This small molecule binds to this protein.
Small molecule (SMILES): CC(=O)N[C@@H]1[C@@H](O)[C@H](O[C@@H]2O[C@H](CO)[C@H](O)[C@H](O[C@]3(C(=O)O)C[C@H](O)[C@@H](NC(C)=O)[C@H]([C@H](O)[C@H](O)CO)O3)[C@H]2O)[C@@H](CO)O[C@H]1O

Sequence of chain 1.A:
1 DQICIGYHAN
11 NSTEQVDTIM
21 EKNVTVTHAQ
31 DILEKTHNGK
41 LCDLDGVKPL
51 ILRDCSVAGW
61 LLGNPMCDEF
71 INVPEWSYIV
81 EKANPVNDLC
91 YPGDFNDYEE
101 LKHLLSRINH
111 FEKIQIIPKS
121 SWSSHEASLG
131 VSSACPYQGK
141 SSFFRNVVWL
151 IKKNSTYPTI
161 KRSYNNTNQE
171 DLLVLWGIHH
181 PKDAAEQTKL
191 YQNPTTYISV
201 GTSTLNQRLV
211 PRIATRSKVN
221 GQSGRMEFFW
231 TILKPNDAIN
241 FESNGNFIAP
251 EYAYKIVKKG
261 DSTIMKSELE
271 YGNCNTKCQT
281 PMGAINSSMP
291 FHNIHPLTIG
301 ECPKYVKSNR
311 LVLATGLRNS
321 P

Binding-site contacts:
Ligand atom C5 contacts residue VAL131 of chain 1.A at 3.8 Å (hydrophobic).
Ligand atom O1B contacts residue SER132 of chain 1.A at 2.8 Å (h-bond).
Ligand atom C4 contacts residue VAL131 of chain 1.A at 3.5 Å (hydrophobic).
Ligand atom C2 contacts residue LYS218 of chain 1.A at 3.9 Å.
Ligand atom O9 contacts residue TYR91 of chain 1.A at 3.0 Å (h-bond).
Ligand atom C8 contacts residue LYS218 of chain 1.A at 3.5 Å.
Ligand atom O1 contacts residue LYS218 of chain 1.A at 3.7 Å.
Ligand atom O1A contacts residue SER133 of chain 1.A at 2.9 Å (h-bond).
Ligand atom C1 contacts residue SER133 of chain 1.A at 3.7 Å.
Ligand atom O1B contacts residue GLN222 of chain 1.A at 3.2 Å (h-bond).
Ligand atom C9 contacts residue TYR91 of chain 1.A at 3.4 Å (hydrophobic).
Ligand atom O8 contacts residue TYR91 of chain 1.A at 3.1 Å (h-bond).
Ligand atom O4 contacts residue SER133 of chain 1.A at 3.9 Å.
Ligand atom O6 contacts residue GLY221 of chain 1.A at 2.7 Å (h-bond).
Ligand atom O1B contacts residue SER133 of chain 1.A at 3.7 Å.
Ligand atom O9 contacts residue HIS179 of chain 1.A at 3.5 Å (h-bond).
Ligand atom C7 contacts residue TRP149 of chain 1.A at 3.8 Å (hydrophobic).
Ligand atom C9 contacts residue HIS179 of chain 1.A at 3.5 Å.
Ligand atom C1 contacts residue SER132 of chain 1.A at 3.8 Å.
Ligand atom O9 contacts residue GLU186 of chain 1.A at 2.7 Å (salt-bridge).
Ligand atom C10 contacts residue TRP149 of chain 1.A at 3.9 Å (hydrophobic).
Ligand atom C11 contacts residue ILE151 of chain 1.A at 3.9 Å (hydrophobic).
Ligand atom O8 contacts residue GLN222 of chain 1.A at 3.1 Å (h-bond).
Ligand atom C4 contacts residue GLN222 of chain 1.A at 3.9 Å.
Ligand atom C6 contacts residue GLY221 of chain 1.A at 3.2 Å.
Ligand atom O5 contacts residue LYS218 of chain 1.A at 3.9 Å.
Ligand atom C8 contacts residue TYR91 of chain 1.A at 3.9 Å (hydrophobic).
Ligand atom O7 contacts residue LEU190 of chain 1.A at 3.7 Å.
Ligand atom C6 contacts residue SER133 of chain 1.A at 3.9 Å.
Ligand atom N5 contacts residue VAL131 of chain 1.A at 3.0 Å (h-bond).
Ligand atom O6 contacts residue GLU186 of chain 1.A at 3.8 Å.
Ligand atom C5 contacts residue GLY221 of chain 1.A at 3.3 Å.
Ligand atom C6 contacts residue LYS182 of chain 1.A at 3.9 Å.
Ligand atom O1A contacts residue SER132 of chain 1.A at 3.6 Å.
Ligand atom C4 contacts residue SER133 of chain 1.A at 3.8 Å.
Ligand atom C11 contacts residue LEU129 of chain 1.A at 3.3 Å (hydrophobic).
Ligand atom C9 contacts residue GLU186 of chain 1.A at 3.3 Å.
Ligand atom O10 contacts residue LEU190 of chain 1.A at 3.1 Å.
Ligand atom C5 contacts residue GLN222 of chain 1.A at 3.9 Å.
Ligand atom C11 contacts residue TRP149 of chain 1.A at 3.7 Å (hydrophobic).